Binding-site contacts:
Ligand atom N2 contacts residue ASN327 of chain 1.B at 2.9 Å (h-bond).
Ligand atom O6 contacts residue LEU425 of chain 1.B at 3.5 Å.
Ligand atom C8 contacts residue ASN327 of chain 1.B at 4.4 Å.
Ligand atom O6 contacts residue ASN327 of chain 1.B at 4.0 Å.
Ligand atom C2 contacts residue ASN327 of chain 1.B at 2.5 Å.
Ligand atom O7 contacts residue ASN327 of chain 1.B at 3.3 Å.
Ligand atom O5 contacts residue ASN327 of chain 1.B at 2.4 Å (h-bond).
Ligand atom C7 contacts residue ASN327 of chain 1.B at 3.3 Å.
Ligand atom C6 contacts residue LEU425 of chain 1.B at 3.8 Å (hydrophobic).
Ligand atom C4 contacts residue ASN327 of chain 1.B at 4.2 Å.
Ligand atom C3 contacts residue ASN327 of chain 1.B at 3.8 Å.
Ligand atom C5 contacts residue ASN327 of chain 1.B at 3.7 Å.
Ligand atom C1 contacts residue ASN327 of chain 1.B at 1.4 Å.

Sequence of chain 1.B:
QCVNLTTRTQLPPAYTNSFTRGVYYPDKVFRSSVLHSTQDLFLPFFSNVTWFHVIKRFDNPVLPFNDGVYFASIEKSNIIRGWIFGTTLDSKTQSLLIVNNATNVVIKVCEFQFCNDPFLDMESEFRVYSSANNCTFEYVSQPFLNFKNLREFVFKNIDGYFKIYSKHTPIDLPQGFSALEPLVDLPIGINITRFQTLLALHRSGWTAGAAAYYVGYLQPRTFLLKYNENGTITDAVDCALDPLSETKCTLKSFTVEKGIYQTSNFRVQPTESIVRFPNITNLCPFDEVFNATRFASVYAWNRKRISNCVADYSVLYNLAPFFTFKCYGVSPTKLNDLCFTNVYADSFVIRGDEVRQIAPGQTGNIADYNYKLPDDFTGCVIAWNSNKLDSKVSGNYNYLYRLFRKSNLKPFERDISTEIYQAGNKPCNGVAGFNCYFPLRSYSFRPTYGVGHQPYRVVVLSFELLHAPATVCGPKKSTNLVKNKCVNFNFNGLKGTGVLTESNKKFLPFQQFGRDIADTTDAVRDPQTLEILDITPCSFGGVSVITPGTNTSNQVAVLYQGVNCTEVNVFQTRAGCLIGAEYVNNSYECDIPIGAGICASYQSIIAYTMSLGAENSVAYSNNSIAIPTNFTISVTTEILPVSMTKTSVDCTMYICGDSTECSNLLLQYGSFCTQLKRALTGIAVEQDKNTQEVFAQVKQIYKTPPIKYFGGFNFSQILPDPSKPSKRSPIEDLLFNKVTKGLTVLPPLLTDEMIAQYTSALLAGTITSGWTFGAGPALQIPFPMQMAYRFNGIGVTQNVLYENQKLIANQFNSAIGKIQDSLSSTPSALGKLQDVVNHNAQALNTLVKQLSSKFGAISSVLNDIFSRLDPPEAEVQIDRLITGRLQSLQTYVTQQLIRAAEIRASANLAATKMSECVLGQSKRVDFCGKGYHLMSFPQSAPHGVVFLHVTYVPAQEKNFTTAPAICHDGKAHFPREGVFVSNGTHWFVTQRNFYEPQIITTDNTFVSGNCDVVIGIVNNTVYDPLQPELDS

A protein and the small-molecule ligand that binds it are described below.
Small molecule (SMILES): CC(=O)N[C@@H]1[C@@H](O)[C@H](O)[C@@H](CO)O[C@H]1O